Binding-site contacts:
Ligand atom C5 contacts residue ASN221 of chain 1.A at 3.6 Å.
Ligand atom O5 contacts residue ASN221 of chain 1.A at 2.3 Å (h-bond).
Ligand atom C2 contacts residue ASN221 of chain 1.A at 2.4 Å.
Ligand atom N2 contacts residue ASN221 of chain 1.A at 2.9 Å (h-bond).
Ligand atom C6 contacts residue THR223 of chain 1.A at 3.7 Å.
Ligand atom C3 contacts residue ASN221 of chain 1.A at 3.8 Å.
Ligand atom C5 contacts residue THR223 of chain 1.A at 3.6 Å.
Ligand atom O5 contacts residue THR223 of chain 1.A at 3.4 Å (h-bond).
Ligand atom O5 contacts residue THR95 of chain 1.A at 3.6 Å.
Ligand atom C1 contacts residue ASN221 of chain 1.A at 1.4 Å.
Ligand atom C4 contacts residue ASN221 of chain 1.A at 4.2 Å.
Ligand atom O6 contacts residue THR95 of chain 1.A at 4.4 Å.
Ligand atom C1 contacts residue THR95 of chain 1.A at 4.2 Å.
Ligand atom O7 contacts residue ASN221 of chain 1.A at 4.0 Å.
Ligand atom C1 contacts residue THR223 of chain 1.A at 3.9 Å.
Ligand atom C7 contacts residue ASN221 of chain 1.A at 3.7 Å.

The small molecule below binds the protein below.
Small molecule (SMILES): CC(=O)N[C@H]1[C@H](O[C@H]2[C@H](O)[C@@H](NC(C)=O)CO[C@@H]2CO)O[C@H](CO)[C@@H](O)[C@@H]1O

Sequence of chain 1.A:
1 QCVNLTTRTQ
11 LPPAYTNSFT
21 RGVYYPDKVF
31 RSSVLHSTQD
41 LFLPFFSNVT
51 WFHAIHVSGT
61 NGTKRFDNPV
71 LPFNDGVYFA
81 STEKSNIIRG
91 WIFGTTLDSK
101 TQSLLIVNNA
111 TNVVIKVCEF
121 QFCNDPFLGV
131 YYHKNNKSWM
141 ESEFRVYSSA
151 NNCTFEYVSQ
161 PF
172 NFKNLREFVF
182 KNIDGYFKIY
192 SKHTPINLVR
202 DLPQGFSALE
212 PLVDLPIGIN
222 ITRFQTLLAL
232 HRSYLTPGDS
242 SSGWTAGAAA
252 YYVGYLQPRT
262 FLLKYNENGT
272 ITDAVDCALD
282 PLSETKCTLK